Sequence of chain 1.B:
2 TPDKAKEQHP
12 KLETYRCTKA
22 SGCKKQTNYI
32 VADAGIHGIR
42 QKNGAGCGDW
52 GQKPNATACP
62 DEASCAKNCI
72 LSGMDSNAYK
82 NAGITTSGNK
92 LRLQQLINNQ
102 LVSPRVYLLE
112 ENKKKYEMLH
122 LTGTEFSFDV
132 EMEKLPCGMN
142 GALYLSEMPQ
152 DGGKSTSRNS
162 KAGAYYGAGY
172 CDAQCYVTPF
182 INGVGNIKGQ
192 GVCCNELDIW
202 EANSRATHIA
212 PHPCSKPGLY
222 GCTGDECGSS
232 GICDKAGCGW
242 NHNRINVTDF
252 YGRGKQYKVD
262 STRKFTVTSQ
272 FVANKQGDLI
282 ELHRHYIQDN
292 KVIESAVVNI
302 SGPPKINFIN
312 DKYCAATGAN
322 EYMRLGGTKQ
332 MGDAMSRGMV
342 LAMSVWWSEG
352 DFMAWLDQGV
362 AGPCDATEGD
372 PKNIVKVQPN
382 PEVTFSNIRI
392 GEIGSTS

This small molecule binds to this protein.
Small molecule (SMILES): OC[C@H]1O[C@@H](S[C@H]2[C@H](O)[C@@H](O)[C@H](S[C@H]3[C@H](O)[C@@H](O)[C@H](S)O[C@@H]3CO)O[C@@H]2CO)[C@H](O)[C@@H](O)[C@@H]1S

Binding-site contacts:
Ligand atom C6 contacts residue TYR145 of chain 1.B at 3.5 Å (hydrophobic).
Ligand atom S4 contacts residue TYR145 of chain 1.B at 3.7 Å.
Ligand atom O3 contacts residue SER345 of chain 1.B at 3.5 Å (h-bond).
Ligand atom O3 contacts residue GLU202 of chain 1.B at 2.8 Å (salt-bridge).
Ligand atom C1 contacts residue GLU202 of chain 1.B at 3.5 Å.
Ligand atom O3 contacts residue ASP199 of chain 1.B at 2.5 Å (salt-bridge).
Ligand atom O3 contacts residue ASP173 of chain 1.B at 3.4 Å (salt-bridge).
Ligand atom O3 contacts residue HIS213 of chain 1.B at 2.8 Å (h-bond).
Ligand atom O5 contacts residue ASP199 of chain 1.B at 3.0 Å (salt-bridge).
Ligand atom O3 contacts residue ARG106 of chain 1.B at 3.7 Å.
Ligand atom O2 contacts residue HIS209 of chain 1.B at 3.4 Å (h-bond).
Ligand atom O2 contacts residue ALA237 of chain 1.B at 3.2 Å (h-bond).
Ligand atom C3 contacts residue GLU202 of chain 1.B at 3.0 Å.
Ligand atom C6 contacts residue GLU202 of chain 1.B at 3.1 Å.
Ligand atom S1 contacts residue ALA237 of chain 1.B at 3.5 Å (h-bond).
Ligand atom C2 contacts residue GLU197 of chain 1.B at 3.5 Å.
Ligand atom O2 contacts residue GLN175 of chain 1.B at 3.2 Å (h-bond).
Ligand atom C5 contacts residue GLU197 of chain 1.B at 3.2 Å.
Ligand atom O2 contacts residue SER345 of chain 1.B at 2.7 Å (h-bond).
Ligand atom S4 contacts residue GLU202 of chain 1.B at 2.9 Å (salt-bridge).
Ligand atom O5 contacts residue GLU197 of chain 1.B at 2.9 Å (salt-bridge).
Ligand atom C3 contacts residue HIS213 of chain 1.B at 3.7 Å.
Ligand atom O6 contacts residue GLU202 of chain 1.B at 2.4 Å (salt-bridge).
Ligand atom C1 contacts residue ASP199 of chain 1.B at 3.1 Å.
Ligand atom C5 contacts residue GLU202 of chain 1.B at 3.6 Å.
Ligand atom O2 contacts residue TYR145 of chain 1.B at 3.0 Å (h-bond).
Ligand atom S4 contacts residue TYR171 of chain 1.B at 3.5 Å (h-bond).
Ligand atom C2 contacts residue TYR145 of chain 1.B at 3.7 Å (hydrophobic).
Ligand atom C1 contacts residue GLU197 of chain 1.B at 3.3 Å.
Ligand atom C3 contacts residue TRP347 of chain 1.B at 3.7 Å (hydrophobic).
Ligand atom C2 contacts residue HIS213 of chain 1.B at 3.3 Å.
Ligand atom C3 contacts residue GLU197 of chain 1.B at 3.6 Å.
Ligand atom O6 contacts residue ALA143 of chain 1.B at 3.7 Å.
Ligand atom O2 contacts residue GLU197 of chain 1.B at 2.5 Å (salt-bridge).
Ligand atom O5 contacts residue GLU202 of chain 1.B at 3.1 Å (salt-bridge).
Ligand atom O3 contacts residue GLN175 of chain 1.B at 3.2 Å.
Ligand atom C5 contacts residue TRP347 of chain 1.B at 3.5 Å (hydrophobic).
Ligand atom O2 contacts residue HIS213 of chain 1.B at 3.5 Å.
Ligand atom C2 contacts residue ALA237 of chain 1.B at 3.6 Å (hydrophobic).
Ligand atom O6 contacts residue TRP347 of chain 1.B at 3.2 Å (h-bond).